Binding-site contacts:
Ligand atom C8 contacts residue HIS106 of chain 1.A at 3.9 Å.
Ligand atom C4 contacts residue LYS53 of chain 2.A at 4.0 Å.
Ligand atom C4 contacts residue ILE91 of chain 1.A at 4.1 Å (hydrophobic).
Ligand atom C17 contacts residue PHE58 of chain 2.A at 3.4 Å (hydrophobic).
Ligand atom C5 contacts residue HIS106 of chain 1.A at 3.8 Å.
Ligand atom C2 contacts residue TRP86 of chain 1.A at 4.1 Å (hydrophobic).
Ligand atom C8 contacts residue ALA62 of chain 2.A at 4.0 Å (hydrophobic).
Ligand atom C5 contacts residue ILE91 of chain 1.A at 3.9 Å (hydrophobic).
Ligand atom N contacts residue HIS106 of chain 1.A at 2.9 Å (h-bond).
Ligand atom N contacts residue TYR59 of chain 2.A at 3.5 Å.
Ligand atom O2 contacts residue PHE56 of chain 2.A at 3.4 Å.
Ligand atom C4 contacts residue ARG87 of chain 1.A at 4.0 Å.
Ligand atom C1 contacts residue TYR59 of chain 2.A at 3.9 Å (hydrophobic).
Ligand atom O3 contacts residue TRP86 of chain 1.A at 3.8 Å.
Ligand atom C17 contacts residue TYR59 of chain 2.A at 3.8 Å (hydrophobic).
Ligand atom C contacts residue ARG87 of chain 1.A at 3.7 Å.
Ligand atom O2 contacts residue TYR68 of chain 1.A at 2.6 Å (h-bond).
Ligand atom C18 contacts residue TYR68 of chain 1.A at 3.6 Å (hydrophobic).
Ligand atom C8 contacts residue ILE108 of chain 1.A at 3.5 Å (hydrophobic).
Ligand atom C17 contacts residue ARG87 of chain 1.A at 4.1 Å.
Ligand atom C4 contacts residue TRP90 of chain 1.A at 3.6 Å (hydrophobic).
Ligand atom O3 contacts residue TYR68 of chain 1.A at 3.8 Å.
Ligand atom C18 contacts residue ARG87 of chain 1.A at 3.8 Å.
Ligand atom O2 contacts residue TRP86 of chain 1.A at 3.0 Å (h-bond).
Ligand atom C8 contacts residue ARG87 of chain 1.A at 3.3 Å.
Ligand atom N contacts residue ARG87 of chain 1.A at 3.6 Å.
Ligand atom C18 contacts residue TRP86 of chain 1.A at 3.6 Å (hydrophobic).
Ligand atom C8 contacts residue TYR59 of chain 2.A at 3.9 Å (hydrophobic).
Ligand atom C7 contacts residue ARG87 of chain 1.A at 3.7 Å.
Ligand atom O3 contacts residue VAL83 of chain 1.A at 3.9 Å.
Ligand atom O3 contacts residue ARG87 of chain 1.A at 2.9 Å (salt-bridge).
Ligand atom C1 contacts residue ARG87 of chain 1.A at 3.8 Å.
Ligand atom C2 contacts residue PHE56 of chain 2.A at 4.1 Å (hydrophobic).
Ligand atom C3 contacts residue LYS53 of chain 2.A at 4.1 Å.
Ligand atom C contacts residue HIS106 of chain 1.A at 3.6 Å.
Ligand atom C5 contacts residue TYR59 of chain 2.A at 3.9 Å (hydrophobic).
Ligand atom C7 contacts residue TYR59 of chain 2.A at 3.9 Å (hydrophobic).
Ligand atom N contacts residue ILE108 of chain 1.A at 3.6 Å.
Ligand atom C contacts residue TYR59 of chain 2.A at 3.5 Å (hydrophobic).
Ligand atom C3 contacts residue TRP90 of chain 1.A at 3.6 Å (hydrophobic).

Sequence of chain 2.A:
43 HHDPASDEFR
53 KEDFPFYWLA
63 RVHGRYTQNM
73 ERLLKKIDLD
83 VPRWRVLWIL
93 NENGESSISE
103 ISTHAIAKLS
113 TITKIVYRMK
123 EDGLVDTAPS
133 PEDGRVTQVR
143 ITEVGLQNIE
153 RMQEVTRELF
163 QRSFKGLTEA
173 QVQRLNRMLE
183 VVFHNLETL

The protein below binds the small molecule below.
Small molecule (SMILES): O=C(O)Cc1c[nH]c2ccccc12

Sequence of chain 1.A:
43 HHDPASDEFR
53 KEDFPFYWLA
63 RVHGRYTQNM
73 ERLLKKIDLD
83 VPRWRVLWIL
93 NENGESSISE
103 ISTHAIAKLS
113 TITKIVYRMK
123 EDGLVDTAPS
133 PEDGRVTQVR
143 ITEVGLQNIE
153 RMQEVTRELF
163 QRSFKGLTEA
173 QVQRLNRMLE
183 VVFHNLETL